Sequence of chain 1.P:
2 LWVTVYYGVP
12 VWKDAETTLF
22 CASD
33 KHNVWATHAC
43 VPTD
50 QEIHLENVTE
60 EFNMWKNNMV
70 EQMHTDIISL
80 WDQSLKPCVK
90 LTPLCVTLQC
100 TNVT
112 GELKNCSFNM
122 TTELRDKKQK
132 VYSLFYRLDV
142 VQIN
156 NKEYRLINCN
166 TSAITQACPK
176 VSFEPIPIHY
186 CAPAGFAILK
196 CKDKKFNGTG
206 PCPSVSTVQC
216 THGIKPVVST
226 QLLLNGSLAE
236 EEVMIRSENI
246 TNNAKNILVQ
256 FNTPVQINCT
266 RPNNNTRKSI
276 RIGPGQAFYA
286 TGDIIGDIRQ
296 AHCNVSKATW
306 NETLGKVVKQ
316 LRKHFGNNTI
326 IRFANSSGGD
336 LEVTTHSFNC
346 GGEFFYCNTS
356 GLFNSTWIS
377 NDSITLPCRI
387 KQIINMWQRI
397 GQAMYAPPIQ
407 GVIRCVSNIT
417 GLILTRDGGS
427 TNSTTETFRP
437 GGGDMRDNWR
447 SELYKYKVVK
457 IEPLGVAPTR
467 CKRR

This small molecule binds to this protein.
Small molecule (SMILES): CC(=O)N[C@@H]1[C@@H](O)[C@H](O)[C@@H](CO)O[C@H]1O

Binding-site contacts:
Ligand atom C1 contacts residue TRP362 of chain 1.P at 3.9 Å (hydrophobic).
Ligand atom C8 contacts residue ASN306 of chain 1.P at 3.7 Å.
Ligand atom O5 contacts residue TRP362 of chain 1.P at 4.0 Å.
Ligand atom C1 contacts residue ASN306 of chain 1.P at 1.4 Å.
Ligand atom C8 contacts residue LYS302 of chain 1.P at 4.3 Å.
Ligand atom C4 contacts residue ASN306 of chain 1.P at 4.2 Å.
Ligand atom C2 contacts residue ASN306 of chain 1.P at 2.5 Å.
Ligand atom O7 contacts residue ASN306 of chain 1.P at 3.3 Å (h-bond).
Ligand atom C6 contacts residue TRP362 of chain 1.P at 4.4 Å (hydrophobic).
Ligand atom C5 contacts residue TRP362 of chain 1.P at 4.0 Å (hydrophobic).
Ligand atom O5 contacts residue ASN306 of chain 1.P at 2.3 Å (h-bond).
Ligand atom O6 contacts residue ASN306 of chain 1.P at 4.4 Å.
Ligand atom C7 contacts residue ASN306 of chain 1.P at 3.3 Å.
Ligand atom N2 contacts residue ASN306 of chain 1.P at 3.0 Å (h-bond).
Ligand atom C5 contacts residue ASN306 of chain 1.P at 3.6 Å.
Ligand atom C3 contacts residue ASN306 of chain 1.P at 3.8 Å.